Binding-site contacts:
Ligand atom C17 contacts residue LEU65 of chain 1.A at 3.8 Å (hydrophobic).
Ligand atom C10 contacts residue TYR87 of chain 1.A at 3.4 Å (hydrophobic).
Ligand atom C21 contacts residue THR85 of chain 1.A at 3.8 Å.
Ligand atom C03 contacts residue LEU145 of chain 1.A at 3.7 Å (hydrophobic).
Ligand atom C15 contacts residue ASN143 of chain 1.A at 3.8 Å.
Ligand atom C19 contacts residue THR85 of chain 1.A at 3.8 Å.
Ligand atom N22 contacts residue LYS37 of chain 1.A at 3.8 Å.
Ligand atom C04 contacts residue VAL24 of chain 1.A at 3.7 Å (hydrophobic).
Ligand atom C16 contacts residue ALA155 of chain 1.A at 3.5 Å (hydrophobic).
Ligand atom N22 contacts residue LEU65 of chain 1.A at 3.9 Å.
Ligand atom O12 contacts residue ALA35 of chain 1.A at 4.0 Å.
Ligand atom C10 contacts residue GLY91 of chain 1.A at 4.0 Å.
Ligand atom O12 contacts residue LEU145 of chain 1.A at 3.9 Å.
Ligand atom N09 contacts residue TYR87 of chain 1.A at 3.1 Å.
Ligand atom N11 contacts residue VAL16 of chain 1.A at 3.6 Å.
Ligand atom C06 contacts residue LEU145 of chain 1.A at 3.8 Å (hydrophobic).
Ligand atom C05 contacts residue VAL24 of chain 1.A at 3.8 Å (hydrophobic).
Ligand atom N09 contacts residue HIS88 of chain 1.A at 2.9 Å (h-bond).
Ligand atom C18 contacts residue LEU65 of chain 1.A at 3.9 Å (hydrophobic).
Ligand atom C15 contacts residue ALA155 of chain 1.A at 3.5 Å (hydrophobic).
Ligand atom C01 contacts residue LEU65 of chain 1.A at 3.8 Å (hydrophobic).
Ligand atom C02 contacts residue LEU145 of chain 1.A at 3.2 Å (hydrophobic).
Ligand atom C20 contacts residue LYS37 of chain 1.A at 3.8 Å.
Ligand atom C07 contacts residue LEU145 of chain 1.A at 3.2 Å (hydrophobic).
Ligand atom C06 contacts residue VAL16 of chain 1.A at 4.0 Å (hydrophobic).
Ligand atom O12 contacts residue HIS88 of chain 1.A at 2.9 Å (h-bond).
Ligand atom C05 contacts residue VAL16 of chain 1.A at 3.9 Å (hydrophobic).
Ligand atom C16 contacts residue ASP156 of chain 1.A at 4.0 Å.
Ligand atom C08 contacts residue LEU145 of chain 1.A at 3.7 Å (hydrophobic).
Ligand atom C08 contacts residue HIS88 of chain 1.A at 3.7 Å.
Ligand atom O12 contacts residue TYR87 of chain 1.A at 3.5 Å.
Ligand atom C08 contacts residue TYR87 of chain 1.A at 3.8 Å (hydrophobic).
Ligand atom C01 contacts residue LEU145 of chain 1.A at 3.4 Å (hydrophobic).
Ligand atom C20 contacts residue THR85 of chain 1.A at 3.4 Å.
Ligand atom O12 contacts residue HIS86 of chain 1.A at 3.7 Å.
Ligand atom C21 contacts residue LEU83 of chain 1.A at 3.9 Å (hydrophobic).
Ligand atom C10 contacts residue HIS88 of chain 1.A at 3.6 Å.
Ligand atom C19 contacts residue ALA35 of chain 1.A at 4.0 Å (hydrophobic).
Ligand atom C01 contacts residue ALA35 of chain 1.A at 3.9 Å (hydrophobic).
Ligand atom C21 contacts residue LYS37 of chain 1.A at 3.5 Å.

Sequence of chain 1.A:
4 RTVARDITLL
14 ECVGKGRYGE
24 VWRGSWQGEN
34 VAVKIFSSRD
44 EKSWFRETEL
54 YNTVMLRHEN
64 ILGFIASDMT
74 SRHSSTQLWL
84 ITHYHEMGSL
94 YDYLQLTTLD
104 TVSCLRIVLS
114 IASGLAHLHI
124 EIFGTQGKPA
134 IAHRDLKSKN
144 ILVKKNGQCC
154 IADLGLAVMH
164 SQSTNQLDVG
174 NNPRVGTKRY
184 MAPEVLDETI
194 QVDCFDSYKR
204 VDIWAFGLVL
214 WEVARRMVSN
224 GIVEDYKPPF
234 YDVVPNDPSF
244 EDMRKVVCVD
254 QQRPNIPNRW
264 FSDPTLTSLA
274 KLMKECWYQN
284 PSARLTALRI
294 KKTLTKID

This small molecule binds to this protein.
Small molecule (SMILES): Cc1c(-c2cccc3ncccc23)ccc2nc[nH]c(=O)c12